Sequence of chain 1.D:
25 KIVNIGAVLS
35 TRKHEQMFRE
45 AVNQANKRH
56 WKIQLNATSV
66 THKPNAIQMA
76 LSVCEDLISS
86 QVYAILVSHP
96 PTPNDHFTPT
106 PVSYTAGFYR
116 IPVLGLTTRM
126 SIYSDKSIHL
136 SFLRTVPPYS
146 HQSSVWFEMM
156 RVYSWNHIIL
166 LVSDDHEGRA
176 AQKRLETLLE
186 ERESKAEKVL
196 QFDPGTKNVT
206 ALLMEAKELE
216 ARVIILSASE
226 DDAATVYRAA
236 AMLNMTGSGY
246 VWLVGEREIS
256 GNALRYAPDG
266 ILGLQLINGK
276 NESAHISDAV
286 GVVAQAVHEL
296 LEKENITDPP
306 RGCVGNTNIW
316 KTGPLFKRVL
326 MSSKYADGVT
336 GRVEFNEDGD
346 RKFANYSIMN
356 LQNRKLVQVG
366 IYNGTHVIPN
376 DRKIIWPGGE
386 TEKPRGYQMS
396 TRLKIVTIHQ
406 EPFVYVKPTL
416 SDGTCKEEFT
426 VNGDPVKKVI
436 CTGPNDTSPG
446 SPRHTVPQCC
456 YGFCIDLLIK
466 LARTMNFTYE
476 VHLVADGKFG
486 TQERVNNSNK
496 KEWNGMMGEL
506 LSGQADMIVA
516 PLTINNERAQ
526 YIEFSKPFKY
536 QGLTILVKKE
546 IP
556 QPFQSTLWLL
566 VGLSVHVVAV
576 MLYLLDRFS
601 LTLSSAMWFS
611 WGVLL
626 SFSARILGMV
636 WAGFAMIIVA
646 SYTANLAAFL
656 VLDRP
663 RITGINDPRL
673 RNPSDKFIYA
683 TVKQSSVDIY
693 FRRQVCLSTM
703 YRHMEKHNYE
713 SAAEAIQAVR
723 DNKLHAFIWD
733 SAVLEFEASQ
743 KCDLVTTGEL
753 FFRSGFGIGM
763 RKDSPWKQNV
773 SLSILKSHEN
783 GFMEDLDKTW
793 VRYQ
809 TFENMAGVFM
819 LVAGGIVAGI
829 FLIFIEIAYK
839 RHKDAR

This protein binds this small molecule.
Small molecule (SMILES): CC(=O)N[C@@H]1[C@@H](O)[C@H](O)[C@@H](CO)O[C@H]1O

Binding-site contacts:
Ligand atom C4 contacts residue ASN276 of chain 1.D at 4.3 Å.
Ligand atom C6 contacts residue ASN273 of chain 1.D at 3.2 Å.
Ligand atom C5 contacts residue VAL334 of chain 1.D at 3.8 Å (hydrophobic).
Ligand atom C6 contacts residue VAL334 of chain 1.D at 2.7 Å (hydrophobic).
Ligand atom C3 contacts residue ASN276 of chain 1.D at 3.8 Å.
Ligand atom C6 contacts residue ALA279 of chain 1.D at 3.7 Å (hydrophobic).
Ligand atom C5 contacts residue ASN276 of chain 1.D at 3.7 Å.
Ligand atom C2 contacts residue ASN276 of chain 1.D at 2.5 Å.
Ligand atom O5 contacts residue ASN276 of chain 1.D at 2.4 Å (h-bond).
Ligand atom C5 contacts residue ALA279 of chain 1.D at 4.2 Å (hydrophobic).
Ligand atom C1 contacts residue ALA279 of chain 1.D at 4.3 Å (hydrophobic).
Ligand atom O4 contacts residue ASN273 of chain 1.D at 2.8 Å (h-bond).
Ligand atom O5 contacts residue ALA279 of chain 1.D at 3.3 Å.
Ligand atom N2 contacts residue ASN276 of chain 1.D at 2.9 Å (h-bond).
Ligand atom C5 contacts residue ASN273 of chain 1.D at 3.9 Å.
Ligand atom C7 contacts residue ASN276 of chain 1.D at 3.6 Å.
Ligand atom O6 contacts residue ASN273 of chain 1.D at 4.3 Å.
Ligand atom O6 contacts residue VAL334 of chain 1.D at 1.4 Å.
Ligand atom O5 contacts residue VAL334 of chain 1.D at 4.4 Å.
Ligand atom C1 contacts residue ASN276 of chain 1.D at 1.4 Å.
Ligand atom O7 contacts residue ASN276 of chain 1.D at 3.9 Å.
Ligand atom C4 contacts residue ASN273 of chain 1.D at 3.4 Å.
Ligand atom O6 contacts residue ALA279 of chain 1.D at 3.7 Å.